Binding-site contacts:
Ligand atom C5 contacts residue ARG41 of chain 1.B at 3.7 Å.
Ligand atom P1 contacts residue MG1 of chain 1.XA at 3.7 Å.
Ligand atom O15 contacts residue TYR248 of chain 1.B at 3.3 Å (h-bond).
Ligand atom O2' contacts residue HIS45 of chain 1.B at 3.8 Å.
Ligand atom O2A contacts residue ALA40 of chain 1.B at 3.7 Å.
Ligand atom N7C contacts residue ASN35 of chain 1.B at 3.6 Å.
Ligand atom C4 contacts residue TYR248 of chain 1.B at 3.6 Å (hydrophobic).
Ligand atom O13 contacts residue ARG41 of chain 1.B at 3.7 Å.
Ligand atom N3 contacts residue TYR248 of chain 1.B at 3.8 Å.
Ligand atom C2 contacts residue TYR154 of chain 1.B at 3.5 Å (hydrophobic).
Ligand atom O2A contacts residue TYR285 of chain 1.B at 3.0 Å (h-bond).
Ligand atom N7 contacts residue TYR248 of chain 1.B at 3.7 Å.
Ligand atom C3A contacts residue ARG41 of chain 1.B at 3.5 Å.
Ligand atom N1 contacts residue TYR248 of chain 1.B at 3.6 Å.
Ligand atom O12 contacts residue MG1 of chain 1.XA at 2.8 Å.
Ligand atom O2A contacts residue ASP152 of chain 1.B at 3.6 Å.
Ligand atom O13 contacts residue MG1 of chain 1.XA at 3.5 Å.
Ligand atom O12 contacts residue TYR248 of chain 1.B at 3.7 Å.
Ligand atom P1 contacts residue TYR248 of chain 1.B at 3.8 Å.
Ligand atom O21 contacts residue ARG41 of chain 1.B at 3.5 Å.
Ligand atom O23 contacts residue ARG41 of chain 1.B at 3.8 Å.
Ligand atom C7 contacts residue SAH1 of chain 1.BA at 3.7 Å.
Ligand atom N6C contacts residue VAL279 of chain 1.C at 3.6 Å (h-bond).
Ligand atom C5 contacts residue TYR248 of chain 1.B at 3.6 Å (hydrophobic).
Ligand atom C2 contacts residue TYR248 of chain 1.B at 3.6 Å (hydrophobic).
Ligand atom N1 contacts residue TYR154 of chain 1.B at 3.4 Å.
Ligand atom N1 contacts residue GLU250 of chain 1.B at 3.1 Å (salt-bridge).
Ligand atom O3A contacts residue ARG41 of chain 1.B at 3.4 Å (salt-bridge).
Ligand atom O4A contacts residue VAL243 of chain 1.B at 3.6 Å.
Ligand atom P2 contacts residue MG1 of chain 1.XA at 3.2 Å.
Ligand atom O31 contacts residue ARG70 of chain 1.B at 3.5 Å (salt-bridge).
Ligand atom C2 contacts residue GLU250 of chain 1.B at 3.6 Å.
Ligand atom N2 contacts residue GLU250 of chain 1.B at 3.1 Å (salt-bridge).
Ligand atom N2 contacts residue TYR154 of chain 1.B at 3.8 Å.
Ligand atom O2 contacts residue TYR5 of chain 1.B at 3.6 Å.
Ligand atom O4 contacts residue ASP7 of chain 1.B at 3.6 Å.
Ligand atom N6C contacts residue ASN35 of chain 1.B at 3.5 Å.
Ligand atom N3 contacts residue TYR5 of chain 1.B at 3.5 Å (h-bond).
Ligand atom O3A contacts residue ALA40 of chain 1.B at 3.7 Å.
Ligand atom O22 contacts residue MG1 of chain 1.XA at 1.8 Å.

A protein and the small-molecule ligand that binds it are described below.
Small molecule (SMILES): C[n+]1cn([C@@H]2O[C@H](CO[P](=O)(O)O[P](=O)(O)O[P](=O)(O)OC[C@H]3O[C@@H](n4cnc5c(N)ncnc54)[C@H](O)[C@@H]3O[P](=O)(O)OC[C@H]3O[C@@H](n4ccc(=O)[nH]c4=O)[C@H](O)[C@@H]3OP(=O)(O)O)[C@@H](O)[C@H]2O)c2nc(N)[nH]c(=O)c21

Sequence of chain 1.B:
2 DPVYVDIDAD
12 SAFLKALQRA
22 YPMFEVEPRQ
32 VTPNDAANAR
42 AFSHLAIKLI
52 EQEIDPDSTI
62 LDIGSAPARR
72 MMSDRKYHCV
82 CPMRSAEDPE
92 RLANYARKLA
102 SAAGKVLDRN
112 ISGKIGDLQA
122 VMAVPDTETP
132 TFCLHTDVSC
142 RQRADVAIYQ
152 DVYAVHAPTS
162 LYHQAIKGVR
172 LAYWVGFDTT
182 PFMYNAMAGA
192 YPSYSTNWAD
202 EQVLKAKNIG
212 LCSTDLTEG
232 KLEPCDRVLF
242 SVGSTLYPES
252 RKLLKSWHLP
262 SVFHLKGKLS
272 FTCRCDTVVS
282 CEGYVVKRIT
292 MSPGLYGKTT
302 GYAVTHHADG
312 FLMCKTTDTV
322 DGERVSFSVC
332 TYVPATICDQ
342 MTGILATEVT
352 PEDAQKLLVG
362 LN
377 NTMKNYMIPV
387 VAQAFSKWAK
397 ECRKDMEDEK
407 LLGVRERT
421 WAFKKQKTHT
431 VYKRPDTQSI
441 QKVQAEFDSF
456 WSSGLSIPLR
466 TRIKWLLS

Sequence of chain 1.C:
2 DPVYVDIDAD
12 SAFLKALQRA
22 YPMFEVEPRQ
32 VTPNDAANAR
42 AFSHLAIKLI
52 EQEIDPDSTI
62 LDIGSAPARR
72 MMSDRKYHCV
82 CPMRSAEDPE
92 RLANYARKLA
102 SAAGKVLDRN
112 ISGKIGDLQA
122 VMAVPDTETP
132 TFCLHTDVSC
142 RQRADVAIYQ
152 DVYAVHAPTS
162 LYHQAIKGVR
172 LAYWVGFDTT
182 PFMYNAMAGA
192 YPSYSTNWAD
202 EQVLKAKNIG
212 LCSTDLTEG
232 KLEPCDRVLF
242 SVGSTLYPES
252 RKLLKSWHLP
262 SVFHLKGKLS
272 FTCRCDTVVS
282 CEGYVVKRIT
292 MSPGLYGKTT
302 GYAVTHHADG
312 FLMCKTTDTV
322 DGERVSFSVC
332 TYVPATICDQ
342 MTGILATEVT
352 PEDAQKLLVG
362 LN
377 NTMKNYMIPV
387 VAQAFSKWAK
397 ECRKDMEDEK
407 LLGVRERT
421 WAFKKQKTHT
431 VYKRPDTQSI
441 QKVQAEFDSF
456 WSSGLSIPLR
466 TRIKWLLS